Sequence of chain 1.D:
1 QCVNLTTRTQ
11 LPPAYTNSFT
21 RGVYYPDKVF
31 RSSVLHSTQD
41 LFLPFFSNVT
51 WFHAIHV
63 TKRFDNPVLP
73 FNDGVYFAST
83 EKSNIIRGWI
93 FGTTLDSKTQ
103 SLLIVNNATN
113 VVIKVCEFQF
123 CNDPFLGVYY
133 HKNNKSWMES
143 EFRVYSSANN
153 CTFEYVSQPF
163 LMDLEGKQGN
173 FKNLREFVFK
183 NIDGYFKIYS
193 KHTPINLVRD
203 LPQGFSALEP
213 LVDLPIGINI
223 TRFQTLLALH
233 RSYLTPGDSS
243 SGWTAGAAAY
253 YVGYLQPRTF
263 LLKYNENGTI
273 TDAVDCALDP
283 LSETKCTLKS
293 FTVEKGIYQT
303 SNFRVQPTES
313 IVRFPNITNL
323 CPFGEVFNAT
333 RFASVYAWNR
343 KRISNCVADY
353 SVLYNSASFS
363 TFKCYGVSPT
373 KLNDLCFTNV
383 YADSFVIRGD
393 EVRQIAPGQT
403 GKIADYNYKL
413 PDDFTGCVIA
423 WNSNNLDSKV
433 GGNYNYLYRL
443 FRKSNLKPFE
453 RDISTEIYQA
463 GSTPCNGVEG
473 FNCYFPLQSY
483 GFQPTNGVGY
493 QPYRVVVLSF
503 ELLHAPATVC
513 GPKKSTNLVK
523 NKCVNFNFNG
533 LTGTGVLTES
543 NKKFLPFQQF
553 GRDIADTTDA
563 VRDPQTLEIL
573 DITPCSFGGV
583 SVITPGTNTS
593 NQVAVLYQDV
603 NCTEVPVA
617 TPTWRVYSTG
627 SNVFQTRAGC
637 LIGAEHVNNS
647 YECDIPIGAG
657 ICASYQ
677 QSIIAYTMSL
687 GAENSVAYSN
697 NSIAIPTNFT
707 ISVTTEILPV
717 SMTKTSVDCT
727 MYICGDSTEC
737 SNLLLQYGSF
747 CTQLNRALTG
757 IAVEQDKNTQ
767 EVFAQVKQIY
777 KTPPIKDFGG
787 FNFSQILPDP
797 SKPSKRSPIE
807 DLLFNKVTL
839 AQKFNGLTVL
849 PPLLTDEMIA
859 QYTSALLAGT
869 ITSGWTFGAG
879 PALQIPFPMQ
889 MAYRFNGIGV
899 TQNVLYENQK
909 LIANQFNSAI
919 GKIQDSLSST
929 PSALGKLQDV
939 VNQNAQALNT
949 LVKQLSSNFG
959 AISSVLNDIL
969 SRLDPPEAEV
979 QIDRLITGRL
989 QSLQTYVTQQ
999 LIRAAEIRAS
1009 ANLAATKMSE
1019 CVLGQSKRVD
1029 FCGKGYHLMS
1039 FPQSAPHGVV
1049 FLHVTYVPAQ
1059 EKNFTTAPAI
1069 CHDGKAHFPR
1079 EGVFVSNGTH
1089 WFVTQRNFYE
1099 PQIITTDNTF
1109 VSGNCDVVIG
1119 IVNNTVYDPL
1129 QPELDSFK

Binding-site contacts:
Ligand atom C4 contacts residue HIS1088 of chain 1.D at 4.0 Å.
Ligand atom C6 contacts residue PHE1090 of chain 1.D at 3.6 Å (hydrophobic).
Ligand atom C7 contacts residue HIS1088 of chain 1.D at 4.1 Å.
Ligand atom C3 contacts residue THR1087 of chain 1.D at 4.3 Å.
Ligand atom O7 contacts residue ASN1085 of chain 1.D at 4.0 Å.
Ligand atom C1 contacts residue THR1087 of chain 1.D at 4.2 Å.
Ligand atom C2 contacts residue ASN1085 of chain 1.D at 2.5 Å.
Ligand atom C1 contacts residue HIS1088 of chain 1.D at 4.4 Å.
Ligand atom C5 contacts residue ASN1085 of chain 1.D at 3.7 Å.
Ligand atom C7 contacts residue ASN1085 of chain 1.D at 3.4 Å.
Ligand atom N2 contacts residue ASN1085 of chain 1.D at 2.9 Å (h-bond).
Ligand atom C1 contacts residue ASN1085 of chain 1.D at 1.4 Å.
Ligand atom O5 contacts residue HIS1088 of chain 1.D at 4.2 Å.
Ligand atom O4 contacts residue HIS1088 of chain 1.D at 3.6 Å.
Ligand atom C3 contacts residue HIS1088 of chain 1.D at 4.2 Å.
Ligand atom C8 contacts residue ASN1085 of chain 1.D at 3.4 Å.
Ligand atom N2 contacts residue THR1087 of chain 1.D at 4.2 Å.
Ligand atom C3 contacts residue ASN1085 of chain 1.D at 3.8 Å.
Ligand atom C8 contacts residue HIS1088 of chain 1.D at 4.1 Å.
Ligand atom O5 contacts residue ASN1085 of chain 1.D at 2.4 Å (h-bond).
Ligand atom O7 contacts residue HIS1088 of chain 1.D at 4.3 Å.
Ligand atom C5 contacts residue HIS1088 of chain 1.D at 3.3 Å.
Ligand atom C5 contacts residue PHE1090 of chain 1.D at 4.3 Å (hydrophobic).
Ligand atom C2 contacts residue THR1087 of chain 1.D at 4.5 Å.
Ligand atom C6 contacts residue HIS1088 of chain 1.D at 4.0 Å.
Ligand atom N2 contacts residue HIS1088 of chain 1.D at 4.5 Å.
Ligand atom O5 contacts residue PHE1090 of chain 1.D at 4.0 Å.
Ligand atom C4 contacts residue ASN1085 of chain 1.D at 4.2 Å.

A small-molecule ligand and the protein it binds are described below.
Small molecule (SMILES): CC(=O)N[C@H]1[C@H](O[C@H]2[C@H](O)[C@@H](NC(C)=O)CO[C@@H]2CO)O[C@H](CO)[C@@H](O)[C@@H]1O